Sequence of chain 1.B:
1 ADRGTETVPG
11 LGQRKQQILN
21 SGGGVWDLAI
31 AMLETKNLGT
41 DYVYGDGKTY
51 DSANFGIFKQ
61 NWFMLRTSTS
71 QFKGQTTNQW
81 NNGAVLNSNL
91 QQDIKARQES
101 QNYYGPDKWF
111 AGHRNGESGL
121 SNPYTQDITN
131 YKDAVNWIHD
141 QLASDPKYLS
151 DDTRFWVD

A protein and the small-molecule ligand that binds it are described below.
Small molecule (SMILES): OC[C@H]1O[C@@H](O[C@H]2[C@H](O)[C@H](O)[C@H](O[C@H]3[C@H](O)[C@H](O)[C@H](O)O[C@@H]3CO)O[C@@H]2CO)[C@@H](O)[C@@H](O)[C@@H]1O

Binding-site contacts:
Ligand atom C5 contacts residue ASN54 of chain 1.B at 3.5 Å.
Ligand atom O2 contacts residue LYS48 of chain 1.B at 3.2 Å (salt-bridge).
Ligand atom O2 contacts residue GLY116 of chain 1.B at 3.5 Å.
Ligand atom C6 contacts residue LYS59 of chain 1.B at 3.3 Å.
Ligand atom O4 contacts residue ASN115 of chain 1.B at 3.1 Å (h-bond).
Ligand atom O6 contacts residue HIS113 of chain 1.B at 3.0 Å (h-bond).
Ligand atom O2 contacts residue ASN54 of chain 1.B at 3.2 Å (h-bond).
Ligand atom O2 contacts residue SER118 of chain 1.B at 3.2 Å (h-bond).
Ligand atom O6 contacts residue LYS48 of chain 1.B at 3.4 Å (salt-bridge).
Ligand atom O3 contacts residue SER118 of chain 1.B at 2.6 Å (h-bond).
Ligand atom C3 contacts residue LYS48 of chain 1.B at 3.5 Å.
Ligand atom C5 contacts residue ARG114 of chain 1.B at 3.5 Å.
Ligand atom C1 contacts residue ARG114 of chain 1.B at 3.6 Å.
Ligand atom O4 contacts residue GLY116 of chain 1.B at 3.3 Å.
Ligand atom C1 contacts residue LYS48 of chain 1.B at 3.6 Å.
Ligand atom C3 contacts residue GLY116 of chain 1.B at 3.6 Å.
Ligand atom O3 contacts residue SER52 of chain 1.B at 3.6 Å.
Ligand atom O3 contacts residue LYS48 of chain 1.B at 3.5 Å (salt-bridge).
Ligand atom O5 contacts residue LYS48 of chain 1.B at 3.1 Å (salt-bridge).
Ligand atom O1 contacts residue ARG114 of chain 1.B at 3.5 Å (salt-bridge).
Ligand atom O4 contacts residue ASN54 of chain 1.B at 3.7 Å.
Ligand atom O5 contacts residue ARG114 of chain 1.B at 3.6 Å (salt-bridge).
Ligand atom C6 contacts residue ASP51 of chain 1.B at 3.3 Å.
Ligand atom C3 contacts residue ASN61 of chain 1.B at 3.7 Å.
Ligand atom O6 contacts residue ASP51 of chain 1.B at 3.7 Å.
Ligand atom C2 contacts residue ASN115 of chain 1.B at 3.4 Å.
Ligand atom O4 contacts residue LYS48 of chain 1.B at 3.2 Å (salt-bridge).
Ligand atom O6 contacts residue GLU117 of chain 1.B at 3.3 Å (salt-bridge).
Ligand atom O2 contacts residue ASN115 of chain 1.B at 2.3 Å (h-bond).
Ligand atom O2 contacts residue SER52 of chain 1.B at 2.8 Å (h-bond).
Ligand atom C5 contacts residue SER52 of chain 1.B at 3.1 Å.
Ligand atom O3 contacts residue ASN61 of chain 1.B at 3.4 Å.
Ligand atom C6 contacts residue SER52 of chain 1.B at 3.6 Å.
Ligand atom O2 contacts residue GLU117 of chain 1.B at 3.6 Å.
Ligand atom O3 contacts residue GLY116 of chain 1.B at 3.6 Å.
Ligand atom O5 contacts residue GLY116 of chain 1.B at 3.7 Å.
Ligand atom O5 contacts residue SER52 of chain 1.B at 3.3 Å (h-bond).
Ligand atom C4 contacts residue LYS48 of chain 1.B at 3.7 Å.
Ligand atom C3 contacts residue SER118 of chain 1.B at 3.7 Å.
Ligand atom O2 contacts residue ARG114 of chain 1.B at 3.2 Å (salt-bridge).